Sequence of chain 49.I:
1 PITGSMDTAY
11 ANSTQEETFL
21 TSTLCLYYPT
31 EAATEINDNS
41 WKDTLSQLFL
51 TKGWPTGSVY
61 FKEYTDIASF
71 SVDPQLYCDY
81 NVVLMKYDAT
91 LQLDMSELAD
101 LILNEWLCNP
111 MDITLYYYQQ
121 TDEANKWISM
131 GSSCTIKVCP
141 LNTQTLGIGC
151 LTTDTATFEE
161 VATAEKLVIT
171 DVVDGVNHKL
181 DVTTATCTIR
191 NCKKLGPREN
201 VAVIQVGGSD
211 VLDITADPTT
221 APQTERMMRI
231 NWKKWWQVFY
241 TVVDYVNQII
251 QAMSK

A small-molecule ligand and the protein it binds are described below.
Small molecule (SMILES): CC(=O)N[C@H]1[C@H](O[C@H]2[C@H](O)[C@@H](NC(C)=O)CO[C@@H]2CO)O[C@H](CO)[C@@H](O)[C@@H]1O

Binding-site contacts:
Ligand atom C5 contacts residue ASN12 of chain 49.I at 4.0 Å.
Ligand atom C1 contacts residue ASN12 of chain 49.I at 2.1 Å.
Ligand atom N2 contacts residue ASN12 of chain 49.I at 3.8 Å.
Ligand atom C2 contacts residue ASN12 of chain 49.I at 3.2 Å.
Ligand atom O7 contacts residue ASN12 of chain 49.I at 3.7 Å.
Ligand atom C7 contacts residue ASN12 of chain 49.I at 3.9 Å.
Ligand atom O5 contacts residue ASN12 of chain 49.I at 2.6 Å (h-bond).